A small-molecule ligand and the protein it binds are described below.
Small molecule (SMILES): CC(=O)N[C@@H]1[C@@H](O)[C@H](O)[C@@H](CO)O[C@H]1O

Binding-site contacts:
Ligand atom O5 contacts residue ASN326 of chain 1.C at 2.4 Å (h-bond).
Ligand atom C5 contacts residue ASN326 of chain 1.C at 3.3 Å.
Ligand atom C7 contacts residue PHE319 of chain 1.C at 4.2 Å (hydrophobic).
Ligand atom C6 contacts residue ASN326 of chain 1.C at 3.4 Å.
Ligand atom C1 contacts residue PHE319 of chain 1.C at 4.3 Å (hydrophobic).
Ligand atom N2 contacts residue PHE319 of chain 1.C at 4.3 Å.
Ligand atom O7 contacts residue GLN321 of chain 1.C at 3.0 Å (h-bond).
Ligand atom O7 contacts residue ASN326 of chain 1.C at 3.6 Å (h-bond).
Ligand atom C4 contacts residue ASN326 of chain 1.C at 4.0 Å.
Ligand atom C8 contacts residue GLN321 of chain 1.C at 4.3 Å.
Ligand atom C2 contacts residue ASN326 of chain 1.C at 2.5 Å.
Ligand atom C8 contacts residue PHE319 of chain 1.C at 4.0 Å (hydrophobic).
Ligand atom C1 contacts residue ASN326 of chain 1.C at 1.4 Å.
Ligand atom C3 contacts residue ASN326 of chain 1.C at 3.8 Å.
Ligand atom N2 contacts residue ASN326 of chain 1.C at 3.4 Å (h-bond).
Ligand atom C7 contacts residue ASN326 of chain 1.C at 3.8 Å.
Ligand atom C7 contacts residue GLN321 of chain 1.C at 3.9 Å.

Sequence of chain 1.C:
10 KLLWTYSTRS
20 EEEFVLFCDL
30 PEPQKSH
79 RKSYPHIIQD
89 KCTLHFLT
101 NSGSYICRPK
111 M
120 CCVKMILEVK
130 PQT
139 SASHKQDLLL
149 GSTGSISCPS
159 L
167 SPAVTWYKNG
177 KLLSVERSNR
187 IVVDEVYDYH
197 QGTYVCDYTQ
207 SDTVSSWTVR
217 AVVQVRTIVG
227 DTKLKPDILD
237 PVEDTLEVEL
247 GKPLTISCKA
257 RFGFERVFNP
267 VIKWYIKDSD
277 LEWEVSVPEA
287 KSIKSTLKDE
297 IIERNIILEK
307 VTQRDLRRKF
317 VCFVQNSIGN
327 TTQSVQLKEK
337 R